A protein and the small-molecule ligand that binds it are described below.
Small molecule (SMILES): CC(=O)N[C@H]1[C@H](O[C@H]2[C@H](O)[C@@H](NC(C)=O)CO[C@@H]2CO)O[C@H](CO)[C@@H](O)[C@@H]1O

Binding-site contacts:
Ligand atom O5 contacts residue ASN181 of chain 1.B at 2.4 Å (h-bond).
Ligand atom C2 contacts residue GLU294 of chain 1.B at 4.4 Å.
Ligand atom O6 contacts residue THR183 of chain 1.B at 4.5 Å.
Ligand atom O5 contacts residue THR183 of chain 1.B at 2.6 Å (h-bond).
Ligand atom C6 contacts residue GLN270 of chain 1.B at 3.4 Å.
Ligand atom C1 contacts residue THR183 of chain 1.B at 3.4 Å.
Ligand atom C1 contacts residue GLN270 of chain 1.B at 4.1 Å.
Ligand atom O4 contacts residue GLU271 of chain 1.B at 4.1 Å.
Ligand atom C4 contacts residue GLU294 of chain 1.B at 3.1 Å.
Ligand atom C2 contacts residue THR183 of chain 1.B at 4.0 Å.
Ligand atom C3 contacts residue ASN181 of chain 1.B at 3.8 Å.
Ligand atom C6 contacts residue GLU271 of chain 1.B at 3.9 Å.
Ligand atom C6 contacts residue TYR292 of chain 1.B at 3.9 Å (hydrophobic).
Ligand atom N2 contacts residue THR183 of chain 1.B at 3.7 Å.
Ligand atom C3 contacts residue THR183 of chain 1.B at 4.5 Å.
Ligand atom C8 contacts residue ASN181 of chain 1.B at 3.9 Å.
Ligand atom C2 contacts residue ASN181 of chain 1.B at 2.4 Å.
Ligand atom O6 contacts residue GLU271 of chain 1.B at 2.5 Å (salt-bridge).
Ligand atom C4 contacts residue ASN181 of chain 1.B at 4.1 Å.
Ligand atom O4 contacts residue GLU294 of chain 1.B at 3.2 Å (salt-bridge).
Ligand atom O5 contacts residue GLU271 of chain 1.B at 4.2 Å.
Ligand atom C5 contacts residue ASN181 of chain 1.B at 3.7 Å.
Ligand atom O6 contacts residue GLN270 of chain 1.B at 3.9 Å.
Ligand atom C3 contacts residue GLU294 of chain 1.B at 3.7 Å.
Ligand atom C5 contacts residue GLU294 of chain 1.B at 4.5 Å.
Ligand atom O6 contacts residue ASN234 of chain 1.B at 3.1 Å (h-bond).
Ligand atom N2 contacts residue ASN181 of chain 1.B at 2.6 Å (h-bond).
Ligand atom C5 contacts residue THR183 of chain 1.B at 3.7 Å.
Ligand atom C6 contacts residue ASN181 of chain 1.B at 4.3 Å.
Ligand atom C1 contacts residue ASN181 of chain 1.B at 1.5 Å.
Ligand atom O5 contacts residue GLN270 of chain 1.B at 4.4 Å.
Ligand atom O7 contacts residue ASN181 of chain 1.B at 3.0 Å (h-bond).
Ligand atom C7 contacts residue THR183 of chain 1.B at 4.5 Å.
Ligand atom C6 contacts residue ASN234 of chain 1.B at 4.4 Å.
Ligand atom O3 contacts residue GLU294 of chain 1.B at 3.1 Å (salt-bridge).
Ligand atom C7 contacts residue ASN181 of chain 1.B at 2.9 Å.
Ligand atom O6 contacts residue TYR292 of chain 1.B at 4.5 Å.

Sequence of chain 1.B:
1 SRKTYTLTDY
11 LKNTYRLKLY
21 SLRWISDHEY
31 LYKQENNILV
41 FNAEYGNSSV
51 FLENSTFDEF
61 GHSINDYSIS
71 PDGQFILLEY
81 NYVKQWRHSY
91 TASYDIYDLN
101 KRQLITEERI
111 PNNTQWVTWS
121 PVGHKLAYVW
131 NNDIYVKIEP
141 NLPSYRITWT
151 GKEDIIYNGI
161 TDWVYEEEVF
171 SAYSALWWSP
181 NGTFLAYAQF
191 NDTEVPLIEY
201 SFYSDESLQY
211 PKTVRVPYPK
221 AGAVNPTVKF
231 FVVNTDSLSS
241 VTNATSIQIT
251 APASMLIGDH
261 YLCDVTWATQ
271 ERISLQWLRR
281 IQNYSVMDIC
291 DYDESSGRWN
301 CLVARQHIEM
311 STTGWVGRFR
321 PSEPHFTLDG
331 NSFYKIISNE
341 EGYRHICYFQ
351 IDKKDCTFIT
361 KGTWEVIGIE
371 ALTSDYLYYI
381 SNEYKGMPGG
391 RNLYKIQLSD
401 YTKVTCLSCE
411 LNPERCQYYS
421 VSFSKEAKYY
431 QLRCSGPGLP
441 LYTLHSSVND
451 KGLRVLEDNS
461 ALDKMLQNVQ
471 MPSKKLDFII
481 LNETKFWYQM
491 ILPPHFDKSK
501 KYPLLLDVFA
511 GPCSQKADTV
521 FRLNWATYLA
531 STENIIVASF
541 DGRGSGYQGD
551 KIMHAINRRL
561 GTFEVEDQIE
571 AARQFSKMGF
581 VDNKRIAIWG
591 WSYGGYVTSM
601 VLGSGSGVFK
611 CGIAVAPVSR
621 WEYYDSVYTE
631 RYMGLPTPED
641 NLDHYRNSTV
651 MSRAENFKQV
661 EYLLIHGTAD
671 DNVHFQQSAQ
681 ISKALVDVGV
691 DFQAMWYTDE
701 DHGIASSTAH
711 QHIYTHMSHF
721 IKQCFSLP